Binding-site contacts:
Ligand atom C8 contacts residue THR100 of chain 1.A at 3.8 Å.
Ligand atom C11 contacts residue PHE342 of chain 1.A at 3.4 Å (hydrophobic).
Ligand atom C7 contacts residue VAL96 of chain 1.A at 4.0 Å (hydrophobic).
Ligand atom C9 contacts residue ASP95 of chain 1.A at 3.7 Å.
Ligand atom C1 contacts residue GLY181 of chain 1.A at 4.0 Å.
Ligand atom C8 contacts residue PHE343 of chain 1.A at 3.8 Å (hydrophobic).
Ligand atom N2 contacts residue ASP95 of chain 1.A at 2.4 Å (salt-bridge).
Ligand atom C13 contacts residue VAL368 of chain 1.A at 3.8 Å (hydrophobic).
Ligand atom O1 contacts residue PHE342 of chain 1.A at 3.4 Å.
Ligand atom C4 contacts residue PHE177 of chain 1.A at 3.6 Å (hydrophobic).
Ligand atom C8 contacts residue VAL96 of chain 1.A at 3.7 Å (hydrophobic).
Ligand atom C4 contacts residue GLY181 of chain 1.A at 4.0 Å.
Ligand atom C11 contacts residue ASP95 of chain 1.A at 3.3 Å.
Ligand atom C6 contacts residue PHE342 of chain 1.A at 4.0 Å (hydrophobic).
Ligand atom C18 contacts residue TRP91 of chain 1.A at 3.5 Å (hydrophobic).
Ligand atom C7 contacts residue PHE343 of chain 1.A at 4.0 Å (hydrophobic).
Ligand atom C5 contacts residue PHE177 of chain 1.A at 3.6 Å (hydrophobic).
Ligand atom C5 contacts residue ASN346 of chain 1.A at 3.9 Å.
Ligand atom N1 contacts residue ALA185 of chain 1.A at 3.8 Å.
Ligand atom C13 contacts residue PHE342 of chain 1.A at 3.5 Å (hydrophobic).
Ligand atom C15 contacts residue ASP95 of chain 1.A at 3.5 Å.
Ligand atom C12 contacts residue TRP339 of chain 1.A at 3.8 Å (hydrophobic).
Ligand atom N2 contacts residue PHE342 of chain 1.A at 4.0 Å.
Ligand atom N1 contacts residue GLY181 of chain 1.A at 3.3 Å (h-bond).
Ligand atom C10 contacts residue PHE342 of chain 1.A at 3.8 Å (hydrophobic).
Ligand atom C20 contacts residue LEU364 of chain 1.A at 3.7 Å (hydrophobic).
Ligand atom C20 contacts residue GLU365 of chain 1.A at 3.9 Å.
Ligand atom C14 contacts residue ASP95 of chain 1.A at 3.4 Å.
Ligand atom C12 contacts residue ASP95 of chain 1.A at 3.2 Å.
Ligand atom C9 contacts residue PHE342 of chain 1.A at 3.5 Å (hydrophobic).
Ligand atom N1 contacts residue PHE343 of chain 1.A at 4.0 Å.
Ligand atom C18 contacts residue LEU92 of chain 1.A at 3.7 Å (hydrophobic).
Ligand atom C12 contacts residue SER99 of chain 1.A at 3.6 Å.
Ligand atom C10 contacts residue ASP95 of chain 1.A at 3.8 Å.
Ligand atom C13 contacts residue ASP95 of chain 1.A at 3.2 Å.
Ligand atom C2 contacts residue LEU169 of chain 1.A at 3.8 Å (hydrophobic).
Ligand atom C15 contacts residue VAL96 of chain 1.A at 4.0 Å (hydrophobic).
Ligand atom N1 contacts residue VAL96 of chain 1.A at 3.9 Å.
Ligand atom C4 contacts residue SER182 of chain 1.A at 4.0 Å.
Ligand atom C8 contacts residue ALA185 of chain 1.A at 3.9 Å (hydrophobic).

Sequence of chain 1.A:
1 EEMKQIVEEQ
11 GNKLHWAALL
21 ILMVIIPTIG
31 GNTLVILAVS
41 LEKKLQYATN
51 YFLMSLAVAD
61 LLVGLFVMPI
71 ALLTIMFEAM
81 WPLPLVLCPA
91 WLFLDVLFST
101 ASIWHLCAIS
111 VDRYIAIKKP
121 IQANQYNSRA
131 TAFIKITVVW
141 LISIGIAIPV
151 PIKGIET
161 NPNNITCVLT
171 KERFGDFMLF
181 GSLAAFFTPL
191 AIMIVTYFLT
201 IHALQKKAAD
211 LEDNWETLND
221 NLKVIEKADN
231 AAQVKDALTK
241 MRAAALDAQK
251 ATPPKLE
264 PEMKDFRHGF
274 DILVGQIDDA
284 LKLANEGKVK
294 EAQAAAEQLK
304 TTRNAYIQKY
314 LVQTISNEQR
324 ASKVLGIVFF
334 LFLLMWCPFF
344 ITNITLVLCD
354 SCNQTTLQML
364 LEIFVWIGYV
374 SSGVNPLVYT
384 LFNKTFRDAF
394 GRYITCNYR

This protein binds this small molecule.
Small molecule (SMILES): CCN(CC)C(=O)[C@@H]1C=C2c3cccc4[nH]cc(c34)C[C@H]2N(C)C1